Sequence of chain 1.JC:
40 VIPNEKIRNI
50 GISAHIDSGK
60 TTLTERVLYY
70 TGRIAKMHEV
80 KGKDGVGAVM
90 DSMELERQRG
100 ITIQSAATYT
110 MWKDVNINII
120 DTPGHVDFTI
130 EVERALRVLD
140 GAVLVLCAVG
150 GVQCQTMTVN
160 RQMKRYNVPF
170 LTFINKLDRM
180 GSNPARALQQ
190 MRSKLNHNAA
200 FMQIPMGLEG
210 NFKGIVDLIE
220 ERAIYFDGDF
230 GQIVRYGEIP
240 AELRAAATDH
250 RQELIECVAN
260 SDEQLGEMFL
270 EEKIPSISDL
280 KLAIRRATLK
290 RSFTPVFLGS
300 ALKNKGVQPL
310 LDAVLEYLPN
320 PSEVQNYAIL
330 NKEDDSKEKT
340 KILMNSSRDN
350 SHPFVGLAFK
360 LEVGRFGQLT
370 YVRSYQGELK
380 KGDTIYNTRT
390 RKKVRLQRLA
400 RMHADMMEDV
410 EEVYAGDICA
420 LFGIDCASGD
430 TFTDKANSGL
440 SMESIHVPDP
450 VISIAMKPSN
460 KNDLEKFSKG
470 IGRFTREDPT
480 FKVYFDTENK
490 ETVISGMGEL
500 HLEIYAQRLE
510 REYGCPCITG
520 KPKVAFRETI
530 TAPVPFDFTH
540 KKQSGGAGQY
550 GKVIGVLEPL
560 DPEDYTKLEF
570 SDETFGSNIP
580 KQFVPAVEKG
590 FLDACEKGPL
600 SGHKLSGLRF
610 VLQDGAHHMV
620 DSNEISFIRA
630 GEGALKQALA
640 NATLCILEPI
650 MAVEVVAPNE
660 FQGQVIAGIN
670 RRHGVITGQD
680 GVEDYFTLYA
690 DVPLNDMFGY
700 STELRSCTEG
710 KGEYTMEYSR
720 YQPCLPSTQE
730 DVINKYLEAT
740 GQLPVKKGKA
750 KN

A protein and the small-molecule ligand that binds it are described below.
Small molecule (SMILES): Nc1nc2c(ncn2[C@@H]2O[C@H](CO[P](=O)(O)O[P](=O)(O)CP(=O)(O)O)[C@@H](O)[C@H]2O)c(=O)[nH]1

Binding-site contacts:
Ligand atom N7 contacts residue LYS175 of chain 1.JC at 2.8 Å.
Ligand atom PB contacts residue LYS59 of chain 1.JC at 2.5 Å.
Ligand atom O2G contacts residue PRO122 of chain 1.JC at 2.3 Å (h-bond).
Ligand atom C4' contacts residue LYS175 of chain 1.JC at 3.1 Å.
Ligand atom N3 contacts residue LYS175 of chain 1.JC at 3.0 Å.
Ligand atom O2G contacts residue MG1 of chain 1.UH at 3.1 Å.
Ligand atom PA contacts residue GLY58 of chain 1.JC at 3.0 Å.
Ligand atom O2A contacts residue GLY58 of chain 1.JC at 2.1 Å.
Ligand atom O2B contacts residue THR60 of chain 1.JC at 2.9 Å (h-bond).
Ligand atom O6 contacts residue SER299 of chain 1.JC at 2.5 Å (h-bond).
Ligand atom C4 contacts residue LYS175 of chain 1.JC at 2.3 Å.
Ligand atom N1 contacts residue LYS175 of chain 1.JC at 2.8 Å.
Ligand atom N9 contacts residue LYS175 of chain 1.JC at 2.2 Å.
Ligand atom O1A contacts residue GLU78 of chain 1.JC at 2.1 Å (salt-bridge).
Ligand atom N2 contacts residue LEU301 of chain 1.JC at 3.1 Å.
Ligand atom C2 contacts residue LEU301 of chain 1.JC at 2.9 Å (hydrophobic).
Ligand atom O3A contacts residue GLY58 of chain 1.JC at 3.1 Å (h-bond).
Ligand atom C6 contacts residue LYS175 of chain 1.JC at 2.1 Å.
Ligand atom N2 contacts residue ARG178 of chain 1.JC at 3.1 Å.
Ligand atom O2B contacts residue LYS59 of chain 1.JC at 2.9 Å.
Ligand atom C3B contacts residue LYS59 of chain 1.JC at 2.9 Å.
Ligand atom O2G contacts residue LYS59 of chain 1.JC at 2.1 Å.
Ligand atom O3A contacts residue SER57 of chain 1.JC at 3.1 Å (h-bond).
Ligand atom O4' contacts residue LYS175 of chain 1.JC at 1.8 Å (salt-bridge).
Ligand atom O3G contacts residue MG1 of chain 1.UH at 2.4 Å.
Ligand atom C1' contacts residue LYS175 of chain 1.JC at 2.2 Å.
Ligand atom O5' contacts residue GLY58 of chain 1.JC at 3.1 Å (h-bond).
Ligand atom C5' contacts residue ASP56 of chain 1.JC at 3.2 Å.
Ligand atom C5 contacts residue LYS175 of chain 1.JC at 2.3 Å.
Ligand atom C8 contacts residue LYS175 of chain 1.JC at 2.5 Å.
Ligand atom PG contacts residue LYS59 of chain 1.JC at 3.1 Å.
Ligand atom O6 contacts residue LYS175 of chain 1.JC at 1.6 Å.
Ligand atom O2B contacts residue MG1 of chain 1.UH at 2.9 Å.
Ligand atom O1G contacts residue PRO122 of chain 1.JC at 3.1 Å (h-bond).
Ligand atom O1G contacts residue ILE100 of chain 1.JC at 2.9 Å.
Ligand atom O2A contacts residue LYS59 of chain 1.JC at 2.6 Å (salt-bridge).
Ligand atom O2G contacts residue THR101 of chain 1.JC at 2.9 Å.
Ligand atom PG contacts residue PRO122 of chain 1.JC at 3.2 Å.
Ligand atom O1B contacts residue LYS59 of chain 1.JC at 1.4 Å.
Ligand atom C6 contacts residue LEU301 of chain 1.JC at 3.2 Å (hydrophobic).